Binding-site contacts:
Ligand atom O6 contacts residue TYR487 of chain 1.A at 3.6 Å.
Ligand atom C8 contacts residue HIS77 of chain 1.A at 4.1 Å.
Ligand atom C1 contacts residue LYS258 of chain 1.A at 3.9 Å.
Ligand atom C7 contacts residue ASN219 of chain 1.A at 3.5 Å.
Ligand atom C5 contacts residue ASN219 of chain 1.A at 3.6 Å.
Ligand atom O5 contacts residue LYS258 of chain 1.A at 3.1 Å (salt-bridge).
Ligand atom C3 contacts residue ASN219 of chain 1.A at 3.7 Å.
Ligand atom C5 contacts residue VAL257 of chain 1.A at 4.3 Å (hydrophobic).
Ligand atom C1 contacts residue ASN219 of chain 1.A at 1.4 Å.
Ligand atom C6 contacts residue VAL257 of chain 1.A at 3.8 Å (hydrophobic).
Ligand atom C2 contacts residue ASN219 of chain 1.A at 2.4 Å.
Ligand atom O5 contacts residue VAL257 of chain 1.A at 3.3 Å.
Ligand atom O6 contacts residue LYS258 of chain 1.A at 3.0 Å (salt-bridge).
Ligand atom C5 contacts residue LYS258 of chain 1.A at 3.9 Å.
Ligand atom C1 contacts residue THR256 of chain 1.A at 4.0 Å.
Ligand atom C7 contacts residue THR255 of chain 1.A at 4.3 Å.
Ligand atom C8 contacts residue ASN219 of chain 1.A at 4.3 Å.
Ligand atom C6 contacts residue LYS258 of chain 1.A at 3.6 Å.
Ligand atom N2 contacts residue ASN219 of chain 1.A at 2.8 Å (h-bond).
Ligand atom O5 contacts residue ASN219 of chain 1.A at 2.4 Å (h-bond).
Ligand atom C6 contacts residue TYR487 of chain 1.A at 4.4 Å (hydrophobic).
Ligand atom O6 contacts residue VAL257 of chain 1.A at 3.9 Å.
Ligand atom C1 contacts residue VAL257 of chain 1.A at 4.1 Å (hydrophobic).
Ligand atom O7 contacts residue ASN219 of chain 1.A at 3.8 Å.
Ligand atom O7 contacts residue THR255 of chain 1.A at 3.7 Å.
Ligand atom C2 contacts residue THR256 of chain 1.A at 4.5 Å.
Ligand atom O5 contacts residue THR256 of chain 1.A at 3.9 Å.
Ligand atom C8 contacts residue TYR487 of chain 1.A at 3.8 Å (hydrophobic).
Ligand atom C4 contacts residue ASN219 of chain 1.A at 4.2 Å.

Sequence of chain 1.A:
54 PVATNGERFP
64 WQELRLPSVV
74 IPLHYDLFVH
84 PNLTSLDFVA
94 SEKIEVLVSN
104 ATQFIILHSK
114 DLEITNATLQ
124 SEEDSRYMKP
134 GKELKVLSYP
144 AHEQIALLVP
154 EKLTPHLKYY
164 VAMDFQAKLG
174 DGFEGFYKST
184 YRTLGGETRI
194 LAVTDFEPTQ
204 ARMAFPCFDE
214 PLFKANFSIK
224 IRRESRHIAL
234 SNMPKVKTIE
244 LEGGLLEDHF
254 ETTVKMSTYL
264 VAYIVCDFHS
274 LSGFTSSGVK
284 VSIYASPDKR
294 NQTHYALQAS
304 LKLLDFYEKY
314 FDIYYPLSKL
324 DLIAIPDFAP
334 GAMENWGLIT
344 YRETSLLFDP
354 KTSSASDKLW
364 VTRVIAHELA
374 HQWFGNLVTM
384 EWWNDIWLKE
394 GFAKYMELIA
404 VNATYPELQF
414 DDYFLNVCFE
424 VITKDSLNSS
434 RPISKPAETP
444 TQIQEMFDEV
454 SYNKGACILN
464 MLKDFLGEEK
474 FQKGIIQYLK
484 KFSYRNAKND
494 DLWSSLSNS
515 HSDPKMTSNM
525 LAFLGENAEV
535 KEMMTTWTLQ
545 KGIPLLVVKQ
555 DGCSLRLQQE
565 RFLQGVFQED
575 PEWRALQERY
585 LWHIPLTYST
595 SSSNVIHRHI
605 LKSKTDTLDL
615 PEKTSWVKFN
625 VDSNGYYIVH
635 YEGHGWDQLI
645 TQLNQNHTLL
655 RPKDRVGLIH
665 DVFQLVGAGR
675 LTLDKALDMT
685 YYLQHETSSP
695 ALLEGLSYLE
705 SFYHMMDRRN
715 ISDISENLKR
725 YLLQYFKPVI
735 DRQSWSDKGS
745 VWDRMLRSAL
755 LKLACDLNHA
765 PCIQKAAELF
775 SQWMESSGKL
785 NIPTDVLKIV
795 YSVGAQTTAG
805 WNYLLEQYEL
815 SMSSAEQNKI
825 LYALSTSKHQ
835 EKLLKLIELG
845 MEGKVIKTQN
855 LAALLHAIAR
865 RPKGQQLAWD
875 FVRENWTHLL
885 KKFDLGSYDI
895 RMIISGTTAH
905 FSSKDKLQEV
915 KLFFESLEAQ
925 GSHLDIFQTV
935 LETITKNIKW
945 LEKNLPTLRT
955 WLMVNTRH

A protein and the small-molecule ligand that binds it are described below.
Small molecule (SMILES): CC(=O)N[C@H]1[C@H](O[C@H]2[C@H](O)[C@@H](NC(C)=O)CO[C@@H]2CO)O[C@H](CO)[C@@H](O[C@@H]2O[C@H](CO)[C@@H](O)[C@H](O)[C@@H]2O)[C@@H]1O